Binding-site contacts:
Ligand atom C1 contacts residue GLY126 of chain 6.F at 3.4 Å.
Ligand atom C3 contacts residue ASN156 of chain 6.F at 3.6 Å.
Ligand atom N2 contacts residue ASN156 of chain 6.F at 2.5 Å (h-bond).
Ligand atom C1 contacts residue ASN156 of chain 6.F at 1.4 Å.
Ligand atom C2 contacts residue ASN156 of chain 6.F at 2.3 Å.
Ligand atom C8 contacts residue PRO179 of chain 6.F at 4.4 Å (hydrophobic).
Ligand atom O3 contacts residue GLU127 of chain 6.F at 4.2 Å.
Ligand atom C7 contacts residue ASN156 of chain 6.F at 3.3 Å.
Ligand atom O4 contacts residue GLU127 of chain 6.F at 3.1 Å (salt-bridge).
Ligand atom C4 contacts residue GLU127 of chain 6.F at 3.6 Å.
Ligand atom C4 contacts residue ASN156 of chain 6.F at 4.2 Å.
Ligand atom O5 contacts residue GLY126 of chain 6.F at 3.7 Å.
Ligand atom C5 contacts residue ASN156 of chain 6.F at 3.7 Å.
Ligand atom C5 contacts residue GLU127 of chain 6.F at 3.6 Å.
Ligand atom O5 contacts residue ASN156 of chain 6.F at 2.5 Å (h-bond).
Ligand atom C6 contacts residue LYS128 of chain 6.F at 4.3 Å.
Ligand atom C6 contacts residue GLU127 of chain 6.F at 3.8 Å.
Ligand atom C5 contacts residue GLY126 of chain 6.F at 4.0 Å.
Ligand atom C3 contacts residue GLU127 of chain 6.F at 3.6 Å.
Ligand atom C8 contacts residue ASN156 of chain 6.F at 4.2 Å.
Ligand atom O7 contacts residue ASN156 of chain 6.F at 3.2 Å (h-bond).

Sequence of chain 6.F:
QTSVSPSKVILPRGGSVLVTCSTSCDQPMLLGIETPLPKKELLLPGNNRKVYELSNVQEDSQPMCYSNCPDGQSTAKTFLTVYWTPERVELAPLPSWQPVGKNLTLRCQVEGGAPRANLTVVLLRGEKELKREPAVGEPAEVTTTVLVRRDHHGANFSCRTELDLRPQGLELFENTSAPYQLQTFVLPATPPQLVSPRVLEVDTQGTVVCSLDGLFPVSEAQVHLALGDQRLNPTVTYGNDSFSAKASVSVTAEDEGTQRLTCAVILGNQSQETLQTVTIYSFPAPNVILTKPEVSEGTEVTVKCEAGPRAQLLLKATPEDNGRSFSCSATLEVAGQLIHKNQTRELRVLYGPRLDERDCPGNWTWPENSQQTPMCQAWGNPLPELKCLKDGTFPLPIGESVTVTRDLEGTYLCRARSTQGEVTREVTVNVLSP

The small molecule below binds the protein below.
Small molecule (SMILES): CC(=O)N[C@@H]1[C@@H](O)[C@H](O)[C@@H](CO)O[C@H]1O